Sequence of chain 1.B:
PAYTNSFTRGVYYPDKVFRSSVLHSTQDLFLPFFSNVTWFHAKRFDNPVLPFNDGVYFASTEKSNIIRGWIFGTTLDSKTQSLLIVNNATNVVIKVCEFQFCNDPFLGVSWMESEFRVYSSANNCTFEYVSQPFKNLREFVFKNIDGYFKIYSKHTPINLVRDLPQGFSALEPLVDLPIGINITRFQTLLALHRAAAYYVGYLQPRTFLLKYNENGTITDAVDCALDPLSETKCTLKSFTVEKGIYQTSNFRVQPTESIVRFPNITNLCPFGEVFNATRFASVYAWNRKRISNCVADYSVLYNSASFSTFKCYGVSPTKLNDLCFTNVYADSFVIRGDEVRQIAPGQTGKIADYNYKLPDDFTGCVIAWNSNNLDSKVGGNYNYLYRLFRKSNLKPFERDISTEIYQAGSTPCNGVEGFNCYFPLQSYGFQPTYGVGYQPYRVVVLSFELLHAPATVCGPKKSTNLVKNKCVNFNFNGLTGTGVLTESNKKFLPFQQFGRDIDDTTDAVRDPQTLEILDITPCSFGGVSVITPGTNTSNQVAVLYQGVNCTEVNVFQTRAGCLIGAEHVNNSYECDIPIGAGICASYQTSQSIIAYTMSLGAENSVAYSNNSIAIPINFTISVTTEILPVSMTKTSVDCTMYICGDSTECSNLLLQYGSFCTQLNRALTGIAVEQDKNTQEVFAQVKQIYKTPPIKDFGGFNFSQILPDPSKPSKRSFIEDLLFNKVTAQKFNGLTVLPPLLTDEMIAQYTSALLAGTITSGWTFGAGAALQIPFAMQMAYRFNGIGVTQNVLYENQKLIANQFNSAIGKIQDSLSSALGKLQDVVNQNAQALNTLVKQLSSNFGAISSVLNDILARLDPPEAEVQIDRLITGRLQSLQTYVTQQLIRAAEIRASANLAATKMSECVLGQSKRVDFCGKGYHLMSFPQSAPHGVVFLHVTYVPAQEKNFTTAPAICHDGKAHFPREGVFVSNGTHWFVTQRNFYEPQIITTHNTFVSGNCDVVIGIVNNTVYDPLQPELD

This protein binds this small molecule.
Small molecule (SMILES): CC(=O)N[C@@H]1[C@@H](O)[C@H](O)[C@@H](CO)O[C@H]1O

Binding-site contacts:
Ligand atom C2 contacts residue ASN1102 of chain 1.B at 2.5 Å.
Ligand atom O5 contacts residue GLU1100 of chain 1.B at 4.4 Å.
Ligand atom O6 contacts residue GLU1100 of chain 1.B at 2.7 Å (salt-bridge).
Ligand atom O6 contacts residue ASN1102 of chain 1.B at 4.0 Å.
Ligand atom C7 contacts residue ASN1102 of chain 1.B at 3.1 Å.
Ligand atom N2 contacts residue ASN1102 of chain 1.B at 2.9 Å (h-bond).
Ligand atom C6 contacts residue GLU1100 of chain 1.B at 4.0 Å.
Ligand atom O5 contacts residue ASN1102 of chain 1.B at 2.4 Å (h-bond).
Ligand atom C3 contacts residue ASN1102 of chain 1.B at 3.8 Å.
Ligand atom C8 contacts residue ASN1102 of chain 1.B at 4.3 Å.
Ligand atom O3 contacts residue ALA734 of chain 1.B at 4.3 Å.
Ligand atom O7 contacts residue ASN1102 of chain 1.B at 3.0 Å (h-bond).
Ligand atom C1 contacts residue ASN1102 of chain 1.B at 1.4 Å.
Ligand atom C5 contacts residue ASN1102 of chain 1.B at 3.7 Å.
Ligand atom C4 contacts residue ASN1102 of chain 1.B at 4.2 Å.